Binding-site contacts:
Ligand atom C14 contacts residue ARG224 of chain 34.A at 4.5 Å.
Ligand atom C13 contacts residue ARG224 of chain 34.A at 4.1 Å.
Ligand atom C15 contacts residue TRP117 of chain 34.A at 4.2 Å (hydrophobic).
Ligand atom N1 contacts residue TRP117 of chain 34.A at 4.1 Å.
Ligand atom C3 contacts residue ARG224 of chain 34.A at 3.5 Å.
Ligand atom C3 contacts residue ARG98 of chain 34.A at 3.2 Å.
Ligand atom O1S contacts residue ASP228 of chain 34.A at 3.6 Å.
Ligand atom C1 contacts residue ARG98 of chain 34.A at 3.2 Å.
Ligand atom C15 contacts residue ARG224 of chain 34.A at 3.3 Å.
Ligand atom C2 contacts residue ARG98 of chain 34.A at 3.4 Å.
Ligand atom O1S contacts residue ARG98 of chain 34.A at 3.6 Å.
Ligand atom S1 contacts residue ARG98 of chain 34.A at 4.4 Å.
Ligand atom C1 contacts residue ARG224 of chain 34.A at 3.8 Å.
Ligand atom O3S contacts residue THR226 of chain 34.A at 4.0 Å.
Ligand atom O1S contacts residue THR226 of chain 34.A at 4.3 Å.
Ligand atom C16 contacts residue TRP117 of chain 34.A at 3.7 Å (hydrophobic).
Ligand atom C2 contacts residue ARG224 of chain 34.A at 3.8 Å.
Ligand atom C16 contacts residue ARG224 of chain 34.A at 4.0 Å.
Ligand atom N1 contacts residue ARG98 of chain 34.A at 4.3 Å.
Ligand atom N1 contacts residue ARG224 of chain 34.A at 4.2 Å.
Ligand atom C3 contacts residue TRP117 of chain 34.A at 3.5 Å (hydrophobic).

Sequence of chain 34.A:
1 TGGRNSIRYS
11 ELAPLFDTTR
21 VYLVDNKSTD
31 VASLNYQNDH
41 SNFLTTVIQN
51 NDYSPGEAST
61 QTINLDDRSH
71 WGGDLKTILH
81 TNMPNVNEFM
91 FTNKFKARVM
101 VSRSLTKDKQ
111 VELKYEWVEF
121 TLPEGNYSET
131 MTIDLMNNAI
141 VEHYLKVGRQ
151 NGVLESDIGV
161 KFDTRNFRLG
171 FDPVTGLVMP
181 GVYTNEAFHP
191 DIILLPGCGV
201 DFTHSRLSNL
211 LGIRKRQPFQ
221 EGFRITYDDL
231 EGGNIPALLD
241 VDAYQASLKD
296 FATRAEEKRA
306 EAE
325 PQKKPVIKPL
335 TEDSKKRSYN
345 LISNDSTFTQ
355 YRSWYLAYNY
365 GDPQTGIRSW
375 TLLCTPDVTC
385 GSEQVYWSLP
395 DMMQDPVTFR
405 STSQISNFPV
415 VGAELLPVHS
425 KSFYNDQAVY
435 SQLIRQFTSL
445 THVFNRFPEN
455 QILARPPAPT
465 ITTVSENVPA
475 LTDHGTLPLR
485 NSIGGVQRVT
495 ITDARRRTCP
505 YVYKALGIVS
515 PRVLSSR

The protein below binds the small molecule below.
Small molecule (SMILES): CCCCCCCCCCCC[N+](C)(C)CCCS(=O)(=O)O